This protein binds this small molecule.
Small molecule (SMILES): C[C@]12CC[C@@H]3c4ccc(O)cc4CC[C@H]3[C@@H]1CC[C@@H]2O

Binding-site contacts:
Ligand atom C16 contacts residue HIS231 of chain 1.A at 3.4 Å.
Ligand atom O3 contacts residue GLU60 of chain 1.A at 2.1 Å (salt-bridge).
Ligand atom O3 contacts residue LEU94 of chain 1.A at 3.9 Å.
Ligand atom C10 contacts residue PHE111 of chain 1.A at 3.8 Å (hydrophobic).
Ligand atom C2 contacts residue LEU56 of chain 1.A at 4.0 Å (hydrophobic).
Ligand atom C4 contacts residue LEU94 of chain 1.A at 3.8 Å (hydrophobic).
Ligand atom C18 contacts residue LEU232 of chain 1.A at 4.0 Å (hydrophobic).
Ligand atom C12 contacts residue MET50 of chain 1.A at 4.2 Å (hydrophobic).
Ligand atom C11 contacts residue LEU53 of chain 1.A at 4.0 Å (hydrophobic).
Ligand atom C17 contacts residue MET128 of chain 1.A at 4.1 Å (hydrophobic).
Ligand atom C5 contacts residue PHE111 of chain 1.A at 3.7 Å (hydrophobic).
Ligand atom O17 contacts residue HIS231 of chain 1.A at 2.9 Å (h-bond).
Ligand atom C2 contacts residue LEU53 of chain 1.A at 4.1 Å (hydrophobic).
Ligand atom C18 contacts residue GLY228 of chain 1.A at 3.9 Å.
Ligand atom C6 contacts residue PHE111 of chain 1.A at 4.0 Å (hydrophobic).
Ligand atom C7 contacts residue PHE111 of chain 1.A at 4.1 Å (hydrophobic).
Ligand atom C7 contacts residue MET95 of chain 1.A at 4.0 Å (hydrophobic).
Ligand atom C4 contacts residue LEU98 of chain 1.A at 4.2 Å (hydrophobic).
Ligand atom O17 contacts residue GLY228 of chain 1.A at 4.0 Å.
Ligand atom C4 contacts residue GLU60 of chain 1.A at 4.2 Å.
Ligand atom C17 contacts residue MET50 of chain 1.A at 4.1 Å (hydrophobic).
Ligand atom C6 contacts residue LEU98 of chain 1.A at 3.9 Å (hydrophobic).
Ligand atom C6 contacts residue MET95 of chain 1.A at 3.8 Å (hydrophobic).
Ligand atom O17 contacts residue LEU232 of chain 1.A at 3.5 Å.
Ligand atom C4 contacts residue PHE111 of chain 1.A at 4.1 Å (hydrophobic).
Ligand atom C1 contacts residue ALA57 of chain 1.A at 4.0 Å (hydrophobic).
Ligand atom C3 contacts residue GLU60 of chain 1.A at 2.9 Å.
Ligand atom C16 contacts residue ILE131 of chain 1.A at 4.2 Å (hydrophobic).
Ligand atom C3 contacts residue ARG101 of chain 1.A at 4.1 Å.
Ligand atom O3 contacts residue ARG101 of chain 1.A at 3.1 Å (salt-bridge).
Ligand atom C15 contacts residue GLY228 of chain 1.A at 4.2 Å.
Ligand atom C2 contacts residue GLU60 of chain 1.A at 2.9 Å.
Ligand atom O17 contacts residue MET50 of chain 1.A at 3.5 Å.
Ligand atom C3 contacts residue PHE111 of chain 1.A at 4.2 Å (hydrophobic).
Ligand atom C17 contacts residue HIS231 of chain 1.A at 3.4 Å.
Ligand atom C3 contacts residue LEU94 of chain 1.A at 4.0 Å (hydrophobic).
Ligand atom C12 contacts residue LEU53 of chain 1.A at 4.0 Å (hydrophobic).
Ligand atom C8 contacts residue LEU91 of chain 1.A at 4.1 Å (hydrophobic).
Ligand atom C16 contacts residue GLY228 of chain 1.A at 3.8 Å.
Ligand atom C1 contacts residue LEU53 of chain 1.A at 3.5 Å (hydrophobic).

Sequence of chain 1.A:
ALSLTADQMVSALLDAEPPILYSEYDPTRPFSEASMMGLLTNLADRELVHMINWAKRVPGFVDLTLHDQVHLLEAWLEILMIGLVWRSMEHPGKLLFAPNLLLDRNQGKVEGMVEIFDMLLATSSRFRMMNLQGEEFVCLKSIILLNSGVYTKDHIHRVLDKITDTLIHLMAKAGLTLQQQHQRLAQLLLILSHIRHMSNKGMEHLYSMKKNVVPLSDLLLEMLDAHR